Binding-site contacts:
Ligand atom CBA contacts residue GLY98 of chain 1.D at 3.1 Å.
Ligand atom OBL contacts residue GLY98 of chain 1.D at 3.1 Å (h-bond).
Ligand atom CBC contacts residue GLY98 of chain 1.D at 3.5 Å.
Ligand atom OBV contacts residue THR178 of chain 1.D at 3.9 Å.
Ligand atom CL1 contacts residue PHE394 of chain 1.D at 3.6 Å.
Ligand atom CBC contacts residue LYS103 of chain 1.D at 3.8 Å.
Ligand atom CAT contacts residue TRP397 of chain 1.D at 4.0 Å (hydrophobic).
Ligand atom OAK contacts residue PHE394 of chain 1.D at 3.3 Å.
Ligand atom O contacts residue ASN99 of chain 1.D at 3.3 Å (h-bond).
Ligand atom OBE contacts residue TRP397 of chain 1.D at 3.5 Å.
Ligand atom OAR contacts residue VAL179 of chain 1.D at 2.9 Å (h-bond).
Ligand atom OBB contacts residue ASN100 of chain 1.D at 3.8 Å.
Ligand atom OAR contacts residue THR178 of chain 1.D at 3.5 Å.
Ligand atom CAI contacts residue TRP397 of chain 1.D at 3.9 Å (hydrophobic).
Ligand atom CBJ contacts residue TRP397 of chain 1.D at 3.8 Å (hydrophobic).
Ligand atom CAB contacts residue PHE394 of chain 1.D at 3.5 Å (hydrophobic).
Ligand atom CBG contacts residue VAL180 of chain 1.D at 4.0 Å (hydrophobic).
Ligand atom CB contacts residue ASN99 of chain 1.D at 3.5 Å.
Ligand atom CBJ contacts residue PHE394 of chain 1.D at 3.5 Å (hydrophobic).
Ligand atom OAR contacts residue ASP177 of chain 1.D at 4.0 Å.
Ligand atom CBF contacts residue TRP397 of chain 1.D at 4.0 Å (hydrophobic).
Ligand atom CAY contacts residue TRP397 of chain 1.D at 3.6 Å (hydrophobic).
Ligand atom CBC contacts residue TRP397 of chain 1.D at 3.5 Å (hydrophobic).
Ligand atom CAV contacts residue TRP397 of chain 1.D at 3.8 Å (hydrophobic).
Ligand atom OBE contacts residue ASN100 of chain 1.D at 3.2 Å (h-bond).
Ligand atom OBK contacts residue VAL180 of chain 1.D at 3.3 Å.
Ligand atom NBD contacts residue GLY98 of chain 1.D at 3.1 Å (h-bond).
Ligand atom CAZ contacts residue GLY98 of chain 1.D at 3.4 Å.
Ligand atom CBC contacts residue ASN100 of chain 1.D at 3.9 Å.
Ligand atom CAP contacts residue VAL179 of chain 1.D at 3.9 Å (hydrophobic).
Ligand atom CBH contacts residue VAL180 of chain 1.D at 3.8 Å (hydrophobic).
Ligand atom CAC contacts residue PHE394 of chain 1.D at 3.5 Å (hydrophobic).
Ligand atom CAW contacts residue GLY98 of chain 1.D at 3.4 Å.
Ligand atom CAQ contacts residue PHE394 of chain 1.D at 4.0 Å (hydrophobic).
Ligand atom O contacts residue THR178 of chain 1.D at 4.0 Å.
Ligand atom OBE contacts residue LYS103 of chain 1.D at 2.5 Å (salt-bridge).
Ligand atom CL1 contacts residue VAL179 of chain 1.D at 3.8 Å.
Ligand atom OBB contacts residue TRP397 of chain 1.D at 3.1 Å.
Ligand atom CBG contacts residue TRP397 of chain 1.D at 3.6 Å (hydrophobic).
Ligand atom OBB contacts residue GLY98 of chain 1.D at 3.8 Å.

This protein binds this small molecule.
Small molecule (SMILES): COc1cc2cc(c1Cl)N(C)C(=O)C[C@H](OC(=O)[C@H](C)N(C)C(C)=O)[C@]1(C)O[C@H]1[C@H](C)[C@@H]1C[C@@](O)(NC(=O)O1)[C@H](OC)/C=C/C=C(\C)C2

Sequence of chain 1.D:
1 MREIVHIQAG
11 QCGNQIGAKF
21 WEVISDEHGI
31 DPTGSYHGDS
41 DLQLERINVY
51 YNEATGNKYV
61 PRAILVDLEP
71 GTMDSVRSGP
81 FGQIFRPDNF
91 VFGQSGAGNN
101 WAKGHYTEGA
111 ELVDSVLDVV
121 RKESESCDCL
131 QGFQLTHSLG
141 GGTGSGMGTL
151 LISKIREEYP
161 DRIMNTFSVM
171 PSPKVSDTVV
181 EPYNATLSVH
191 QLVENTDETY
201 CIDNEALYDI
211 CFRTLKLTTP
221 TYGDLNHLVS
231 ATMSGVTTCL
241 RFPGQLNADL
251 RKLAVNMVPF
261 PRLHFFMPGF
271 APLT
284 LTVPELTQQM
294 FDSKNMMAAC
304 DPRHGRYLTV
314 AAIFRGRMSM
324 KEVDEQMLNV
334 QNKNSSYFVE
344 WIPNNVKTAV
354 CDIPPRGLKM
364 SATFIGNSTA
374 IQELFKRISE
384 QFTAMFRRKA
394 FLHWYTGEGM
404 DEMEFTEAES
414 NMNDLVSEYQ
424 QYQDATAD